Sequence of chain 2.E:
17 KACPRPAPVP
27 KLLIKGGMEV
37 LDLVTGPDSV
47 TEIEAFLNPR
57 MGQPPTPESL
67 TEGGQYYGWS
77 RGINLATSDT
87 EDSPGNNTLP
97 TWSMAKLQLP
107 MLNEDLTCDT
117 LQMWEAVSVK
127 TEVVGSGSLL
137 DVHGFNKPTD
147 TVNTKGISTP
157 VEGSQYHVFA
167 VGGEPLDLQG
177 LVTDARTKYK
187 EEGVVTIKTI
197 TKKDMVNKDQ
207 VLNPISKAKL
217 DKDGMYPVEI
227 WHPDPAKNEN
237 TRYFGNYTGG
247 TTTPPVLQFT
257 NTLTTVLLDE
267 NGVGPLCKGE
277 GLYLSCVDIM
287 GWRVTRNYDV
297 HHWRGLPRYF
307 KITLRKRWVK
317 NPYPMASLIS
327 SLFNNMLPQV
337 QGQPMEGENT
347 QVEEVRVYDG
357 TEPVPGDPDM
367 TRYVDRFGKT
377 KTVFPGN

Binding-site contacts:
Ligand atom C1 contacts residue ARG77 of chain 2.E at 3.4 Å.
Ligand atom C3 contacts residue GLY78 of chain 2.E at 4.0 Å.
Ligand atom O4 contacts residue HIS298 of chain 2.E at 3.0 Å (h-bond).
Ligand atom O1A contacts residue TYR72 of chain 2.E at 3.5 Å.
Ligand atom N5 contacts residue TYR72 of chain 2.E at 3.1 Å (h-bond).
Ligand atom C5 contacts residue ASN93 of chain 2.E at 4.1 Å.
Ligand atom O6 contacts residue ASN93 of chain 2.E at 3.5 Å (h-bond).
Ligand atom C1 contacts residue SER89 of chain 2.E at 4.2 Å.
Ligand atom C6 contacts residue TYR72 of chain 2.E at 3.3 Å (hydrophobic).
Ligand atom O1B contacts residue ARG77 of chain 2.E at 2.8 Å (salt-bridge).
Ligand atom O4 contacts residue THR291 of chain 2.E at 3.4 Å.
Ligand atom O1B contacts residue SER89 of chain 2.E at 4.1 Å.
Ligand atom O4 contacts residue VAL296 of chain 2.E at 4.0 Å.
Ligand atom C1 contacts residue TYR72 of chain 2.E at 3.8 Å (hydrophobic).
Ligand atom O4 contacts residue GLY78 of chain 2.E at 3.0 Å.
Ligand atom O1A contacts residue ARG77 of chain 2.E at 3.1 Å (salt-bridge).
Ligand atom O3 contacts residue GLY78 of chain 2.E at 3.6 Å.
Ligand atom C3 contacts residue VAL296 of chain 2.E at 3.7 Å (hydrophobic).
Ligand atom C4 contacts residue TYR72 of chain 2.E at 3.4 Å (hydrophobic).
Ligand atom C6 contacts residue ASN93 of chain 2.E at 3.4 Å.
Ligand atom C8 contacts residue TYR72 of chain 2.E at 4.1 Å (hydrophobic).
Ligand atom C11 contacts residue ASP85 of chain 2.A at 3.8 Å.
Ligand atom O10 contacts residue THR291 of chain 2.E at 3.8 Å.
Ligand atom C4 contacts residue HIS298 of chain 2.E at 3.6 Å.
Ligand atom O8 contacts residue TYR72 of chain 2.E at 3.5 Å (h-bond).
Ligand atom C3 contacts residue GLY78 of chain 2.E at 4.0 Å.
Ligand atom C5 contacts residue TYR72 of chain 2.E at 3.4 Å (hydrophobic).
Ligand atom O1A contacts residue SER89 of chain 2.E at 3.4 Å (h-bond).
Ligand atom O4 contacts residue ILE79 of chain 2.E at 3.5 Å (h-bond).
Ligand atom C4 contacts residue GLY78 of chain 2.E at 3.3 Å.
Ligand atom O1B contacts residue ASN80 of chain 2.E at 4.2 Å.
Ligand atom O1A contacts residue GLY78 of chain 2.E at 3.3 Å (h-bond).
Ligand atom O1B contacts residue TYR72 of chain 2.E at 3.8 Å.
Ligand atom O10 contacts residue ASN293 of chain 2.E at 3.9 Å.
Ligand atom C2 contacts residue GLY78 of chain 2.E at 4.1 Å.
Ligand atom C8 contacts residue ARG77 of chain 2.E at 4.2 Å.
Ligand atom C3 contacts residue HIS298 of chain 2.E at 3.8 Å.
Ligand atom O4 contacts residue TYR72 of chain 2.E at 4.2 Å.
Ligand atom C7 contacts residue TYR72 of chain 2.E at 3.9 Å (hydrophobic).
Ligand atom C1 contacts residue GLY78 of chain 2.E at 4.0 Å.

Sequence of chain 2.A:
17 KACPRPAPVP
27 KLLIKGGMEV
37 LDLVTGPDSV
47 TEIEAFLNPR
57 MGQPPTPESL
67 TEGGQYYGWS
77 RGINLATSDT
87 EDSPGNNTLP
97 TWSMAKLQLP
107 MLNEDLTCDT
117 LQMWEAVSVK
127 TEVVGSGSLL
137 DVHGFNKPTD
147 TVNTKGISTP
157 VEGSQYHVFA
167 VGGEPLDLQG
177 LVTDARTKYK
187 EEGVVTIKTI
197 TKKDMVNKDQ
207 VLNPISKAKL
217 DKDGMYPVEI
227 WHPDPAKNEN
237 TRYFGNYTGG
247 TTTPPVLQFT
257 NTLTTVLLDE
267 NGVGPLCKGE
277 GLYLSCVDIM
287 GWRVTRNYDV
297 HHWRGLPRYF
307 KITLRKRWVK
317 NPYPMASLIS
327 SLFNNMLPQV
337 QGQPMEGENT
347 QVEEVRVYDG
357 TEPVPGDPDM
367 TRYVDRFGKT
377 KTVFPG

This small molecule binds to this protein.
Small molecule (SMILES): CC(=O)N[C@@H]1[C@@H](O[C@@H]2O[C@H](CO)[C@H](O)[C@H](O[C@]3(C(=O)O)C[C@H](O)[C@@H](NC(C)=O)[C@H]([C@H](O)[C@H](O)CO)O3)[C@H]2O)[C@H](O)[C@@H](CO[C@]2(C(=O)O)C[C@H](O)[C@@H](NC(C)=O)[C@H]([C@H](O)[C@H](O)CO)O2)O[C@H]1O